Sequence of chain 1.A:
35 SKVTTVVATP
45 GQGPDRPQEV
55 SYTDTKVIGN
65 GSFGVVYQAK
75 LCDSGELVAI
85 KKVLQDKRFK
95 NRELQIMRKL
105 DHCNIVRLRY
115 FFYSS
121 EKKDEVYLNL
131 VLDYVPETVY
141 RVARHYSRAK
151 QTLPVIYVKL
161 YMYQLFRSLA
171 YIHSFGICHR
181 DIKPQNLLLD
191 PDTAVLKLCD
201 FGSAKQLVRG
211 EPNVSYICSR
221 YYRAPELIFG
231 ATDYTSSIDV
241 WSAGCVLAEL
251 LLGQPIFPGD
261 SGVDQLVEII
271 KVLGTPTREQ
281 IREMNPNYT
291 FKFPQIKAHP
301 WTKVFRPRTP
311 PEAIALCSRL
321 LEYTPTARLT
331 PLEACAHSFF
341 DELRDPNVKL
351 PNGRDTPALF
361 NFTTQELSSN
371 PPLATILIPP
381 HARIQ

A small-molecule ligand and the protein it binds are described below.
Small molecule (SMILES): C[C@H](N)C(=O)NCC(=O)NCC(=O)N[C@@H](C)C(=O)N[C@@H](C)C(=O)N[C@@H](C)C(=O)N[C@@H](C)C(=O)N[C@@H](C)C=O

Binding-site contacts:
Ligand atom O contacts residue LYS36 of chain 1.A at 3.3 Å.
Ligand atom CA contacts residue VAL41 of chain 1.A at 3.2 Å (hydrophobic).
Ligand atom O contacts residue THR38 of chain 1.A at 3.7 Å.
Ligand atom O contacts residue VAL41 of chain 1.A at 2.8 Å (h-bond).
Ligand atom C contacts residue THR39 of chain 1.A at 3.7 Å.
Ligand atom C contacts residue TYR117 of chain 1.A at 3.9 Å (hydrophobic).
Ligand atom C contacts residue VAL41 of chain 1.A at 3.7 Å (hydrophobic).
Ligand atom CA contacts residue THR39 of chain 1.A at 3.5 Å.
Ligand atom O contacts residue THR39 of chain 1.A at 4.1 Å.
Ligand atom N contacts residue PHE116 of chain 1.A at 4.2 Å.
Ligand atom C contacts residue THR43 of chain 1.A at 4.3 Å.
Ligand atom CB contacts residue SER35 of chain 1.A at 3.8 Å.
Ligand atom CB contacts residue THR39 of chain 1.A at 3.6 Å.
Ligand atom O contacts residue VAL37 of chain 1.A at 2.9 Å (h-bond).
Ligand atom CA contacts residue VAL37 of chain 1.A at 3.5 Å (hydrophobic).
Ligand atom CA contacts residue LYS36 of chain 1.A at 4.3 Å.
Ligand atom N contacts residue TYR117 of chain 1.A at 4.2 Å.
Ligand atom CB contacts residue VAL37 of chain 1.A at 3.7 Å (hydrophobic).
Ligand atom CA contacts residue THR43 of chain 1.A at 3.5 Å.
Ligand atom CA contacts residue TYR117 of chain 1.A at 3.5 Å (hydrophobic).
Ligand atom N contacts residue TYR117 of chain 1.A at 3.5 Å (h-bond).
Ligand atom CA contacts residue VAL40 of chain 1.A at 4.1 Å (hydrophobic).
Ligand atom O contacts residue ALA42 of chain 1.A at 3.8 Å.
Ligand atom O contacts residue VAL40 of chain 1.A at 3.4 Å.
Ligand atom N contacts residue VAL37 of chain 1.A at 2.6 Å (h-bond).
Ligand atom CB contacts residue THR43 of chain 1.A at 3.1 Å.
Ligand atom O contacts residue VAL41 of chain 1.A at 3.4 Å (h-bond).
Ligand atom CA contacts residue SER35 of chain 1.A at 3.5 Å.
Ligand atom O contacts residue SER35 of chain 1.A at 3.8 Å.
Ligand atom C contacts residue VAL37 of chain 1.A at 3.5 Å (hydrophobic).
Ligand atom O contacts residue THR39 of chain 1.A at 2.7 Å (h-bond).
Ligand atom CB contacts residue TYR117 of chain 1.A at 3.8 Å (hydrophobic).
Ligand atom C contacts residue SER35 of chain 1.A at 4.0 Å.
Ligand atom O contacts residue THR43 of chain 1.A at 4.2 Å.
Ligand atom N contacts residue VAL41 of chain 1.A at 3.8 Å.
Ligand atom C contacts residue VAL41 of chain 1.A at 3.6 Å (hydrophobic).
Ligand atom CB contacts residue PHE116 of chain 1.A at 4.2 Å (hydrophobic).
Ligand atom CB contacts residue PHE115 of chain 1.A at 3.7 Å (hydrophobic).
Ligand atom CA contacts residue PHE116 of chain 1.A at 3.6 Å (hydrophobic).
Ligand atom N contacts residue THR39 of chain 1.A at 2.9 Å (h-bond).